Sequence of chain 1.A:
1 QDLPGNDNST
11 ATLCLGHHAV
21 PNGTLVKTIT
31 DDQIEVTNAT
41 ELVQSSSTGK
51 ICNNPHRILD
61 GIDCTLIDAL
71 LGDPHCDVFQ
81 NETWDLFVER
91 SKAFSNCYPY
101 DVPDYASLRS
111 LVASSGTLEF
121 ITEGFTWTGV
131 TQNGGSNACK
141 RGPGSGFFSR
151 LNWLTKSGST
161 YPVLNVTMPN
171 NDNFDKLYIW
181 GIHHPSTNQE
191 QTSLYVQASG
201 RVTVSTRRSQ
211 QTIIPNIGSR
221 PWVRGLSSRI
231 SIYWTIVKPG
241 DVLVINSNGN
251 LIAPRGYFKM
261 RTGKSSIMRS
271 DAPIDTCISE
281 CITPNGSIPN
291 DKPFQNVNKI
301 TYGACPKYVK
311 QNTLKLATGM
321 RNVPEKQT

This protein binds this small molecule.
Small molecule (SMILES): CC(=O)N[C@H]1[C@H](O[C@H]2[C@H](O)[C@@H](NC(C)=O)CO[C@@H]2CO)O[C@H](CO)[C@@H](O[C@@H]2O[C@H](CO)[C@@H](O)[C@H](O)[C@@H]2O)[C@@H]1O

Sequence of chain 1.C:
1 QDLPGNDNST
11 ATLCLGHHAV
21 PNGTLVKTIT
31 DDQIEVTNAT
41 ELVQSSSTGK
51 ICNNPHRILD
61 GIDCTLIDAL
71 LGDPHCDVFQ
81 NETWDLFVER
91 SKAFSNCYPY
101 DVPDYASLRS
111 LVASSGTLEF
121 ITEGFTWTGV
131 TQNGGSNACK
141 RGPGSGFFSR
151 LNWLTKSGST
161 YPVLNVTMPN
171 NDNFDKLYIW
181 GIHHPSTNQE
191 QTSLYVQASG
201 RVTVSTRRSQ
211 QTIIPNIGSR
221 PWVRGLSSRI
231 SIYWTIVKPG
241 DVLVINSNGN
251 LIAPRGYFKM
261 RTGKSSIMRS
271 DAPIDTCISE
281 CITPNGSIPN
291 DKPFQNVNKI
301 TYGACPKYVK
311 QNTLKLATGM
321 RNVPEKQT

Binding-site contacts:
Ligand atom O5 contacts residue TRP222 of chain 1.A at 3.9 Å.
Ligand atom C2 contacts residue ASN165 of chain 1.C at 2.5 Å.
Ligand atom C3 contacts residue TRP222 of chain 1.A at 4.1 Å (hydrophobic).
Ligand atom C8 contacts residue SER219 of chain 1.A at 3.6 Å.
Ligand atom C6 contacts residue TRP222 of chain 1.A at 4.3 Å (hydrophobic).
Ligand atom O6 contacts residue TRP222 of chain 1.A at 3.0 Å.
Ligand atom O7 contacts residue ASN165 of chain 1.C at 3.0 Å (h-bond).
Ligand atom O3 contacts residue TRP222 of chain 1.A at 3.4 Å.
Ligand atom C1 contacts residue ASN165 of chain 1.C at 1.5 Å.
Ligand atom C4 contacts residue ASN165 of chain 1.C at 4.2 Å.
Ligand atom C6 contacts residue THR167 of chain 1.C at 3.5 Å.
Ligand atom C1 contacts residue TRP222 of chain 1.A at 3.8 Å (hydrophobic).
Ligand atom C1 contacts residue SER219 of chain 1.A at 3.7 Å.
Ligand atom C5 contacts residue ASN165 of chain 1.C at 3.6 Å.
Ligand atom C7 contacts residue ASN165 of chain 1.C at 3.2 Å.
Ligand atom C7 contacts residue PRO221 of chain 1.A at 4.0 Å (hydrophobic).
Ligand atom C2 contacts residue TRP222 of chain 1.A at 3.9 Å (hydrophobic).
Ligand atom N2 contacts residue TRP222 of chain 1.A at 4.3 Å.
Ligand atom O6 contacts residue THR167 of chain 1.C at 3.4 Å.
Ligand atom C5 contacts residue TRP222 of chain 1.A at 3.5 Å (hydrophobic).
Ligand atom C7 contacts residue TRP222 of chain 1.A at 3.7 Å (hydrophobic).
Ligand atom C2 contacts residue SER219 of chain 1.A at 4.0 Å.
Ligand atom C8 contacts residue THR187 of chain 1.A at 4.3 Å.
Ligand atom C4 contacts residue TRP222 of chain 1.A at 3.8 Å (hydrophobic).
Ligand atom C6 contacts residue TRP222 of chain 1.A at 4.3 Å (hydrophobic).
Ligand atom N2 contacts residue SER219 of chain 1.A at 3.2 Å (h-bond).
Ligand atom C8 contacts residue THR167 of chain 1.C at 4.0 Å.
Ligand atom C3 contacts residue ASN165 of chain 1.C at 3.8 Å.
Ligand atom O7 contacts residue PRO221 of chain 1.A at 3.0 Å.
Ligand atom C3 contacts residue SER219 of chain 1.A at 4.3 Å.
Ligand atom N2 contacts residue ASN165 of chain 1.C at 3.0 Å (h-bond).
Ligand atom C8 contacts residue VAL244 of chain 1.C at 4.4 Å (hydrophobic).
Ligand atom O7 contacts residue ARG220 of chain 1.A at 3.8 Å.
Ligand atom C6 contacts residue VAL244 of chain 1.C at 4.3 Å (hydrophobic).
Ligand atom C8 contacts residue PRO221 of chain 1.A at 4.2 Å (hydrophobic).
Ligand atom O7 contacts residue TRP222 of chain 1.A at 2.8 Å (h-bond).
Ligand atom C8 contacts residue VAL242 of chain 1.C at 3.7 Å (hydrophobic).
Ligand atom O5 contacts residue ASN165 of chain 1.C at 2.3 Å (h-bond).
Ligand atom C7 contacts residue SER219 of chain 1.A at 3.6 Å.
Ligand atom C3 contacts residue TRP222 of chain 1.A at 4.4 Å (hydrophobic).